This protein binds this small molecule.
Small molecule (SMILES): CN1C(=O)N[C@@]2(OO)C(=O)NC(=O)N=C12

Sequence of chain 1.A:
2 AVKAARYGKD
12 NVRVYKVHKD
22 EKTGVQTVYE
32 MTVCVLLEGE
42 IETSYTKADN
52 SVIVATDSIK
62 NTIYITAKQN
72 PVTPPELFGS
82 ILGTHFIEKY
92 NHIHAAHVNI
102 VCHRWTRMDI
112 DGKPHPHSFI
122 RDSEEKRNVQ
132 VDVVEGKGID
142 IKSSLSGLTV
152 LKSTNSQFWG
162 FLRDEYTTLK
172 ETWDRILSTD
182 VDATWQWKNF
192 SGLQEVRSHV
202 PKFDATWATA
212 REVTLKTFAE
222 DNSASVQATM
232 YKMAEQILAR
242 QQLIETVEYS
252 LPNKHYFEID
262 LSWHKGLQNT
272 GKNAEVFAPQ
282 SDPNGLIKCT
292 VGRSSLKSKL

Binding-site contacts:
Ligand atom C contacts residue ARG176 of chain 1.A at 3.4 Å.
Ligand atom O contacts residue THR57 of chain 3.A at 3.3 Å (h-bond).
Ligand atom C contacts residue LEU170 of chain 1.A at 3.8 Å (hydrophobic).
Ligand atom N2 contacts residue GLN228 of chain 1.A at 3.0 Å (h-bond).
Ligand atom C1 contacts residue THR57 of chain 3.A at 3.3 Å.
Ligand atom N3 contacts residue ASN254 of chain 1.A at 3.2 Å (h-bond).
Ligand atom C2 contacts residue PHE159 of chain 1.A at 3.8 Å (hydrophobic).
Ligand atom O2 contacts residue GLY286 of chain 1.A at 3.6 Å.
Ligand atom O2 contacts residue ASN254 of chain 1.A at 3.1 Å (h-bond).
Ligand atom C1 contacts residue ASP58 of chain 3.A at 3.8 Å.
Ligand atom O2 contacts residue THR57 of chain 3.A at 2.7 Å (h-bond).
Ligand atom O contacts residue LEU170 of chain 1.A at 3.4 Å.
Ligand atom N1 contacts residue ALA56 of chain 3.A at 3.7 Å.
Ligand atom O1 contacts residue THR57 of chain 3.A at 3.3 Å (h-bond).
Ligand atom O3 contacts residue GLN228 of chain 1.A at 2.9 Å (h-bond).
Ligand atom O3 contacts residue ILE54 of chain 3.A at 3.4 Å.
Ligand atom O contacts residue ALA56 of chain 3.A at 3.5 Å.
Ligand atom C5 contacts residue ASN254 of chain 1.A at 3.5 Å.
Ligand atom N3 contacts residue ARG176 of chain 1.A at 3.0 Å (salt-bridge).
Ligand atom N1 contacts residue THR57 of chain 3.A at 2.8 Å (h-bond).
Ligand atom C4 contacts residue ARG176 of chain 1.A at 3.6 Å.
Ligand atom C3 contacts residue PHE159 of chain 1.A at 3.4 Å (hydrophobic).
Ligand atom O1 contacts residue ILE288 of chain 1.A at 3.5 Å.
Ligand atom C5 contacts residue PHE159 of chain 1.A at 3.4 Å (hydrophobic).
Ligand atom C2 contacts residue THR57 of chain 3.A at 3.7 Å.
Ligand atom O4 contacts residue GLN228 of chain 1.A at 3.8 Å.
Ligand atom O4 contacts residue SER226 of chain 1.A at 3.5 Å.
Ligand atom O4 contacts residue ARG176 of chain 1.A at 2.9 Å (salt-bridge).
Ligand atom N contacts residue PHE159 of chain 1.A at 3.4 Å.
Ligand atom O contacts residue ASP58 of chain 3.A at 2.9 Å (salt-bridge).
Ligand atom N2 contacts residue PHE159 of chain 1.A at 3.4 Å.
Ligand atom C contacts residue PHE159 of chain 1.A at 3.7 Å (hydrophobic).
Ligand atom N3 contacts residue PHE159 of chain 1.A at 3.6 Å.
Ligand atom O4 contacts residue PHE159 of chain 1.A at 3.7 Å.
Ligand atom C1 contacts residue PHE159 of chain 1.A at 3.6 Å (hydrophobic).
Ligand atom C4 contacts residue PHE159 of chain 1.A at 3.5 Å (hydrophobic).
Ligand atom O4 contacts residue VAL227 of chain 1.A at 2.9 Å (h-bond).
Ligand atom O2 contacts residue HIS256 of chain 1.A at 3.6 Å.
Ligand atom O1 contacts residue ASN254 of chain 1.A at 3.7 Å.
Ligand atom C3 contacts residue GLN228 of chain 1.A at 3.7 Å.

Sequence of chain 3.A:
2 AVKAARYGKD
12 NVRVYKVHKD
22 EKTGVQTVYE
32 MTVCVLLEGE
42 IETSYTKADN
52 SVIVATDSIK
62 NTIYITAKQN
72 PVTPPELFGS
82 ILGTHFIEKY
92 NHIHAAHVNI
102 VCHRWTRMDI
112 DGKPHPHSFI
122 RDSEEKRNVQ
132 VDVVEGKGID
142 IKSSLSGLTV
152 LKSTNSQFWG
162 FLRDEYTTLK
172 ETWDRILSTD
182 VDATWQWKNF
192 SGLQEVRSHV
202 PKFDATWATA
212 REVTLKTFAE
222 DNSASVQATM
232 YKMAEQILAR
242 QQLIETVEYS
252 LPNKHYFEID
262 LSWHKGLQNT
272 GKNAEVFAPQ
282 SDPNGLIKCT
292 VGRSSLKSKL